Sequence of chain 1.J:
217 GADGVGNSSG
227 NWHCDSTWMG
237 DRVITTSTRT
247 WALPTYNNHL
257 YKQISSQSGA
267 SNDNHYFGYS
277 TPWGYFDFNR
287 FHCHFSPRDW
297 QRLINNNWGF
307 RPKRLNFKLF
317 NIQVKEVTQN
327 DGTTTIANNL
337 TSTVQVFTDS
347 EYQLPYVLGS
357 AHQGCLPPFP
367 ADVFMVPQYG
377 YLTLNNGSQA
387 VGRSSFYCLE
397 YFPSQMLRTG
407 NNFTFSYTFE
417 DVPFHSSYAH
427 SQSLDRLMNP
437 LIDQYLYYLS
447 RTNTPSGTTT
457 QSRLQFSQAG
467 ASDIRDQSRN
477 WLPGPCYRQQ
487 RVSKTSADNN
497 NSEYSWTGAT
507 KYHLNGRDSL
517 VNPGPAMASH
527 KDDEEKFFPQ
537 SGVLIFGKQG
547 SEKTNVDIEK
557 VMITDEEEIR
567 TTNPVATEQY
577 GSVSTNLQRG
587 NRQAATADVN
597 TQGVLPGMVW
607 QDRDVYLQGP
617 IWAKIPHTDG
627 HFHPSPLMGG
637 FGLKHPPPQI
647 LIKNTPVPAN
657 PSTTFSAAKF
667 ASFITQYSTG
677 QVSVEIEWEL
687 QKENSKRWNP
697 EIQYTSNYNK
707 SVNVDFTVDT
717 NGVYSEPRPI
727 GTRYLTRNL

This protein binds this small molecule.
Small molecule (SMILES): Nc1ncnc2c1ncn2[C@H]1C[C@H](O)[C@@H](COP(=O)(O)O)O1

Binding-site contacts:
Ligand atom N9 contacts residue PRO630 of chain 1.J at 4.0 Å.
Ligand atom C6 contacts residue PRO630 of chain 1.J at 4.3 Å (hydrophobic).
Ligand atom N1 contacts residue VAL418 of chain 1.J at 4.1 Å.
Ligand atom C1' contacts residue PRO630 of chain 1.J at 4.0 Å (hydrophobic).
Ligand atom N9 contacts residue HIS629 of chain 1.J at 4.3 Å.
Ligand atom N6 contacts residue VAL418 of chain 1.J at 3.5 Å.
Ligand atom C4 contacts residue PRO630 of chain 1.J at 3.6 Å (hydrophobic).
Ligand atom C2 contacts residue PRO630 of chain 1.J at 3.5 Å (hydrophobic).
Ligand atom C5 contacts residue PRO419 of chain 1.J at 4.0 Å (hydrophobic).
Ligand atom O4' contacts residue HIS629 of chain 1.J at 4.2 Å.
Ligand atom C4 contacts residue PRO419 of chain 1.J at 4.4 Å (hydrophobic).
Ligand atom N6 contacts residue PRO419 of chain 1.J at 4.5 Å.
Ligand atom C6 contacts residue GLY638 of chain 1.J at 3.9 Å.
Ligand atom N6 contacts residue GLY638 of chain 1.J at 3.0 Å (h-bond).
Ligand atom N7 contacts residue PRO419 of chain 1.J at 4.0 Å.
Ligand atom P contacts residue PRO630 of chain 1.J at 4.5 Å.
Ligand atom N3 contacts residue PRO630 of chain 1.J at 3.3 Å.
Ligand atom C8 contacts residue HIS629 of chain 1.J at 3.6 Å.
Ligand atom N1 contacts residue PRO419 of chain 1.J at 4.4 Å.
Ligand atom P contacts residue HIS627 of chain 1.J at 4.0 Å.
Ligand atom C8 contacts residue SER631 of chain 1.J at 3.8 Å.
Ligand atom C6 contacts residue VAL418 of chain 1.J at 4.0 Å (hydrophobic).
Ligand atom O1P contacts residue PRO630 of chain 1.J at 4.3 Å.
Ligand atom N6 contacts residue PHE637 of chain 1.J at 4.0 Å.
Ligand atom C8 contacts residue PRO419 of chain 1.J at 4.4 Å (hydrophobic).
Ligand atom C5 contacts residue SER631 of chain 1.J at 3.9 Å.
Ligand atom N7 contacts residue HIS629 of chain 1.J at 4.3 Å.
Ligand atom C6 contacts residue PRO419 of chain 1.J at 4.1 Å (hydrophobic).
Ligand atom O1P contacts residue LYS640 of chain 1.J at 4.4 Å.
Ligand atom O5' contacts residue PRO630 of chain 1.J at 3.9 Å.
Ligand atom N6 contacts residue SER631 of chain 1.J at 4.2 Å.
Ligand atom N7 contacts residue SER631 of chain 1.J at 3.3 Å.
Ligand atom C1' contacts residue HIS629 of chain 1.J at 3.8 Å.
Ligand atom N1 contacts residue PRO630 of chain 1.J at 4.0 Å.
Ligand atom O4' contacts residue PRO630 of chain 1.J at 3.4 Å.
Ligand atom C4 contacts residue SER631 of chain 1.J at 4.4 Å.
Ligand atom N1 contacts residue GLY638 of chain 1.J at 3.5 Å (h-bond).
Ligand atom C5 contacts residue PRO630 of chain 1.J at 4.1 Å (hydrophobic).
Ligand atom C6 contacts residue SER631 of chain 1.J at 4.3 Å.
Ligand atom C2' contacts residue HIS629 of chain 1.J at 4.5 Å.